Binding-site contacts:
Ligand atom C8 contacts residue ILE146 of chain 1.A at 3.7 Å (hydrophobic).
Ligand atom C7 contacts residue SER148 of chain 1.A at 4.4 Å.
Ligand atom C1 contacts residue ASN162 of chain 1.B at 1.4 Å.
Ligand atom C6 contacts residue CYS163 of chain 1.B at 3.9 Å (hydrophobic).
Ligand atom C8 contacts residue SER148 of chain 1.A at 3.2 Å.
Ligand atom O5 contacts residue CYS163 of chain 1.B at 4.0 Å.
Ligand atom C5 contacts residue ASN162 of chain 1.B at 3.7 Å.
Ligand atom C6 contacts residue SER164 of chain 1.B at 3.9 Å.
Ligand atom O5 contacts residue THR196 of chain 1.B at 3.4 Å (h-bond).
Ligand atom C5 contacts residue SER164 of chain 1.B at 4.3 Å.
Ligand atom O7 contacts residue ILE146 of chain 1.B at 3.6 Å.
Ligand atom O5 contacts residue SER164 of chain 1.B at 3.3 Å.
Ligand atom C8 contacts residue ASN162 of chain 1.B at 4.3 Å.
Ligand atom C4 contacts residue ASN162 of chain 1.B at 4.3 Å.
Ligand atom C5 contacts residue THR196 of chain 1.B at 3.5 Å.
Ligand atom O6 contacts residue SER164 of chain 1.B at 3.3 Å.
Ligand atom C1 contacts residue THR196 of chain 1.B at 3.6 Å.
Ligand atom C1 contacts residue SER164 of chain 1.B at 4.0 Å.
Ligand atom C7 contacts residue PHE197 of chain 1.B at 4.2 Å (hydrophobic).
Ligand atom C1 contacts residue PHE197 of chain 1.B at 3.9 Å (hydrophobic).
Ligand atom N2 contacts residue ASN162 of chain 1.B at 2.9 Å (h-bond).
Ligand atom C8 contacts residue PHE197 of chain 1.B at 4.3 Å (hydrophobic).
Ligand atom C3 contacts residue ASN162 of chain 1.B at 3.8 Å.
Ligand atom C6 contacts residue PHE165 of chain 1.B at 4.1 Å (hydrophobic).
Ligand atom C2 contacts residue PHE197 of chain 1.B at 4.4 Å (hydrophobic).
Ligand atom C6 contacts residue THR196 of chain 1.B at 4.0 Å.
Ligand atom O6 contacts residue TYR217 of chain 1.B at 4.2 Å.
Ligand atom O6 contacts residue PHE165 of chain 1.B at 3.0 Å (h-bond).
Ligand atom C2 contacts residue ASN162 of chain 1.B at 2.5 Å.
Ligand atom C7 contacts residue ASN162 of chain 1.B at 3.1 Å.
Ligand atom O6 contacts residue CYS163 of chain 1.B at 4.2 Å.
Ligand atom N2 contacts residue PHE197 of chain 1.B at 3.8 Å.
Ligand atom O7 contacts residue ASN162 of chain 1.B at 2.9 Å (h-bond).
Ligand atom O5 contacts residue ASN162 of chain 1.B at 2.4 Å (h-bond).

A protein and the small-molecule ligand that binds it are described below.
Small molecule (SMILES): CC(=O)N[C@@H]1[C@@H](O)[C@H](O)[C@@H](CO)O[C@H]1O

Sequence of chain 1.A:
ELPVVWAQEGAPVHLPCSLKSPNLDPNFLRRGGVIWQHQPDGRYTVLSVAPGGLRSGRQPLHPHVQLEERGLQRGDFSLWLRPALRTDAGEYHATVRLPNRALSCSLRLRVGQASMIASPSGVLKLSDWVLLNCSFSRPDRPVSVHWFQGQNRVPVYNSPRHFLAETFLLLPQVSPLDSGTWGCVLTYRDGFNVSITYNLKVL

Sequence of chain 1.B:
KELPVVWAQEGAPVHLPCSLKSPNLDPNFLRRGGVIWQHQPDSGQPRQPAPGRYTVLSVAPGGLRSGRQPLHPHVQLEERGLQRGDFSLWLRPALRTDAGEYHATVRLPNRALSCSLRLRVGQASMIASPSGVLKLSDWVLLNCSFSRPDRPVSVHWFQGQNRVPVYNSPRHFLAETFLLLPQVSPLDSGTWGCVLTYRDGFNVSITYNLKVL